Binding-site contacts:
Ligand atom N1 contacts residue CYS530 of chain 1.B at 3.4 Å.
Ligand atom C1 contacts residue VAL481 of chain 1.B at 3.8 Å (hydrophobic).
Ligand atom O3 contacts residue CYS530 of chain 1.B at 3.9 Å.
Ligand atom N1 contacts residue CYS527 of chain 1.B at 3.8 Å.
Ligand atom NI contacts residue CYS530 of chain 1.B at 2.5 Å.
Ligand atom N1 contacts residue PRO482 of chain 1.B at 3.8 Å.
Ligand atom N2 contacts residue ALA458 of chain 1.B at 3.5 Å.
Ligand atom NI contacts residue CYS62 of chain 1.B at 2.2 Å.
Ligand atom C3 contacts residue THR68 of chain 1.B at 4.0 Å.
Ligand atom C3 contacts residue HIS69 of chain 1.B at 3.5 Å.
Ligand atom C3 contacts residue CYS530 of chain 1.B at 3.0 Å (hydrophobic).
Ligand atom NI contacts residue CYS527 of chain 1.B at 2.2 Å.
Ligand atom N2 contacts residue PRO459 of chain 1.B at 3.4 Å.
Ligand atom O3 contacts residue PRO482 of chain 1.B at 3.3 Å.
Ligand atom FE contacts residue CYS65 of chain 1.B at 2.3 Å.
Ligand atom N1 contacts residue ARG460 of chain 1.B at 3.7 Å.
Ligand atom C3 contacts residue PRO482 of chain 1.B at 3.8 Å (hydrophobic).
Ligand atom C1 contacts residue CYS65 of chain 1.B at 4.1 Å (hydrophobic).
Ligand atom C2 contacts residue ALA458 of chain 1.B at 3.9 Å (hydrophobic).
Ligand atom C2 contacts residue CYS65 of chain 1.B at 3.1 Å (hydrophobic).
Ligand atom O3 contacts residue CYS65 of chain 1.B at 4.0 Å.
Ligand atom N2 contacts residue CYS65 of chain 1.B at 3.5 Å.
Ligand atom O3 contacts residue LEU463 of chain 1.B at 3.5 Å.
Ligand atom O3 contacts residue THR68 of chain 1.B at 3.8 Å.
Ligand atom C1 contacts residue PRO482 of chain 1.B at 3.9 Å (hydrophobic).
Ligand atom NI contacts residue CYS65 of chain 1.B at 2.2 Å.
Ligand atom C1 contacts residue CYS527 of chain 1.B at 3.8 Å (hydrophobic).
Ligand atom C3 contacts residue CYS65 of chain 1.B at 3.1 Å (hydrophobic).
Ligand atom C1 contacts residue CYS530 of chain 1.B at 3.0 Å (hydrophobic).
Ligand atom O3 contacts residue HIS69 of chain 1.B at 3.5 Å (h-bond).
Ligand atom N1 contacts residue SER483 of chain 1.B at 2.8 Å (h-bond).
Ligand atom C1 contacts residue ARG460 of chain 1.B at 3.6 Å.
Ligand atom N1 contacts residue VAL481 of chain 1.B at 3.9 Å.
Ligand atom O3 contacts residue VAL481 of chain 1.B at 3.6 Å.
Ligand atom C2 contacts residue ARG460 of chain 1.B at 3.4 Å.
Ligand atom C3 contacts residue VAL481 of chain 1.B at 3.6 Å (hydrophobic).
Ligand atom O3 contacts residue ALA458 of chain 1.B at 3.8 Å.
Ligand atom N2 contacts residue ARG460 of chain 1.B at 3.0 Å (salt-bridge).
Ligand atom C1 contacts residue SER483 of chain 1.B at 3.8 Å.
Ligand atom FE contacts residue CYS530 of chain 1.B at 2.3 Å.

A protein and the small-molecule ligand that binds it are described below.
Small molecule (SMILES): N#C[Fe]([H-][Ni+2])(C#N)CO

Sequence of chain 1.B:
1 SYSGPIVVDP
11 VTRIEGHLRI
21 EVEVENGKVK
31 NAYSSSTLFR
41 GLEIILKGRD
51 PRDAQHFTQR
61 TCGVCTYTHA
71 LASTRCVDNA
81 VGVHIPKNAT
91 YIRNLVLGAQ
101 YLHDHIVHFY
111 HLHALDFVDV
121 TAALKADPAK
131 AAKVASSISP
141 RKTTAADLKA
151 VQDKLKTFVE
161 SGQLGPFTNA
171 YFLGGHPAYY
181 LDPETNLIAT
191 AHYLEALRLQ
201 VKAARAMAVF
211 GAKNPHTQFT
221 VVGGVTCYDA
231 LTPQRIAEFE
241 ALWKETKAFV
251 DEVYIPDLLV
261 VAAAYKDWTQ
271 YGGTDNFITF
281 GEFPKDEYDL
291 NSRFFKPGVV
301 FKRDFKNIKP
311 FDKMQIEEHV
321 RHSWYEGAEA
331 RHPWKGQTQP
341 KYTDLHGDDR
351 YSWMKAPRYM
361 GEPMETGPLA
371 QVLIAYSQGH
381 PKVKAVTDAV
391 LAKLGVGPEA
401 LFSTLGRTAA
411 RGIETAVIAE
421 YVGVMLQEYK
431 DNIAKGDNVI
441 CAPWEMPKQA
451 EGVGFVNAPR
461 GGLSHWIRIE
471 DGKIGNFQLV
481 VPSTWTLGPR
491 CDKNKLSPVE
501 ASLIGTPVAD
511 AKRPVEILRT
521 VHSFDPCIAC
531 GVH